This protein binds this small molecule.
Small molecule (SMILES): Cc1ccc(CNC(=O)Nc2cc(S(N)(=O)=O)ccc2O)cc1

Sequence of chain 1.B:
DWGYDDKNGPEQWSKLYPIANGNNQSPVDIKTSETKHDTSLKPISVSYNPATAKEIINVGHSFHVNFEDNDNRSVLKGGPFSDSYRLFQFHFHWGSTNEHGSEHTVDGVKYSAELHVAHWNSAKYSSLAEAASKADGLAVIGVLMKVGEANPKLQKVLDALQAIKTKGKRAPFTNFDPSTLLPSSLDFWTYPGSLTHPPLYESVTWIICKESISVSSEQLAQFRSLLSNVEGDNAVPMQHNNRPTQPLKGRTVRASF

Binding-site contacts:
Ligand atom C18 contacts residue HIS201 of chain 1.B at 3.6 Å.
Ligand atom S20 contacts residue HIS95 of chain 1.B at 4.0 Å.
Ligand atom S20 contacts residue ZN1 of chain 1.H at 3.1 Å.
Ligand atom O22 contacts residue LEU199 of chain 1.B at 3.2 Å.
Ligand atom S20 contacts residue THR200 of chain 1.B at 3.9 Å.
Ligand atom C13 contacts residue LEU199 of chain 1.B at 3.8 Å (hydrophobic).
Ligand atom C17 contacts residue HIS201 of chain 1.B at 3.1 Å.
Ligand atom C14 contacts residue LEU199 of chain 1.B at 3.6 Å (hydrophobic).
Ligand atom C7 contacts residue GOL1 of chain 1.J at 3.9 Å.
Ligand atom N23 contacts residue HIS120 of chain 1.B at 3.4 Å (h-bond).
Ligand atom N23 contacts residue HIS95 of chain 1.B at 3.4 Å (h-bond).
Ligand atom C10 contacts residue GOL1 of chain 1.J at 3.7 Å.
Ligand atom C17 contacts residue LEU199 of chain 1.B at 3.7 Å (hydrophobic).
Ligand atom O22 contacts residue THR200 of chain 1.B at 2.9 Å (h-bond).
Ligand atom O19 contacts residue HIS201 of chain 1.B at 3.7 Å.
Ligand atom C3 contacts residue PRO203 of chain 1.B at 4.0 Å (hydrophobic).
Ligand atom C6 contacts residue GOL1 of chain 1.J at 3.9 Å.
Ligand atom O21 contacts residue HIS95 of chain 1.B at 3.2 Å.
Ligand atom N12 contacts residue GOL1 of chain 1.J at 3.3 Å (h-bond).
Ligand atom C13 contacts residue GOL1 of chain 1.J at 4.0 Å.
Ligand atom C18 contacts residue GOL1 of chain 1.J at 3.9 Å.
Ligand atom C16 contacts residue THR200 of chain 1.B at 3.8 Å.
Ligand atom N23 contacts residue ZN1 of chain 1.H at 2.0 Å.
Ligand atom O11 contacts residue GOL1 of chain 1.J at 3.0 Å.
Ligand atom C14 contacts residue HIS95 of chain 1.B at 4.0 Å.
Ligand atom O21 contacts residue ZN1 of chain 1.H at 3.0 Å.
Ligand atom N9 contacts residue LEU199 of chain 1.B at 3.6 Å.
Ligand atom O19 contacts residue GOL1 of chain 1.J at 3.1 Å (h-bond).
Ligand atom N23 contacts residue THR200 of chain 1.B at 2.9 Å (h-bond).
Ligand atom C6 contacts residue ALA136 of chain 1.B at 3.8 Å (hydrophobic).
Ligand atom C15 contacts residue LEU199 of chain 1.B at 3.6 Å (hydrophobic).
Ligand atom C16 contacts residue HIS201 of chain 1.B at 3.5 Å.
Ligand atom C18 contacts residue LEU199 of chain 1.B at 3.9 Å (hydrophobic).
Ligand atom O21 contacts residue HIS120 of chain 1.B at 3.7 Å.
Ligand atom C5 contacts residue ALA136 of chain 1.B at 3.8 Å (hydrophobic).
Ligand atom C16 contacts residue LEU199 of chain 1.B at 3.5 Å (hydrophobic).
Ligand atom C8 contacts residue ALA136 of chain 1.B at 3.8 Å (hydrophobic).
Ligand atom N23 contacts residue HIS97 of chain 1.B at 3.2 Å (h-bond).
Ligand atom O22 contacts residue TRP210 of chain 1.B at 3.6 Å.
Ligand atom O11 contacts residue PHE92 of chain 1.B at 3.3 Å.